Binding-site contacts:
Ligand atom O5 contacts residue ASN154 of chain 41.A at 2.3 Å (h-bond).
Ligand atom N2 contacts residue ASN154 of chain 41.A at 3.0 Å (h-bond).
Ligand atom O6 contacts residue HIS104 of chain 41.C at 3.6 Å.
Ligand atom C2 contacts residue ASN154 of chain 41.A at 2.5 Å.
Ligand atom O7 contacts residue ASN154 of chain 41.A at 3.2 Å (h-bond).
Ligand atom O5 contacts residue HIS104 of chain 41.C at 3.7 Å.
Ligand atom C5 contacts residue ASN154 of chain 41.A at 3.6 Å.
Ligand atom C7 contacts residue ASN154 of chain 41.A at 3.5 Å.
Ligand atom C5 contacts residue HIS104 of chain 41.C at 3.4 Å.
Ligand atom O4 contacts residue HIS104 of chain 41.C at 3.8 Å.
Ligand atom C4 contacts residue HIS104 of chain 41.C at 4.0 Å.
Ligand atom C6 contacts residue HIS104 of chain 41.C at 3.8 Å.
Ligand atom C1 contacts residue HIS104 of chain 41.C at 3.5 Å.
Ligand atom C3 contacts residue ASN154 of chain 41.A at 3.8 Å.
Ligand atom C3 contacts residue HIS104 of chain 41.C at 3.7 Å.
Ligand atom C2 contacts residue HIS104 of chain 41.C at 4.2 Å.
Ligand atom C4 contacts residue ASN154 of chain 41.A at 4.2 Å.
Ligand atom C1 contacts residue ASN154 of chain 41.A at 1.4 Å.

Sequence of chain 41.A:
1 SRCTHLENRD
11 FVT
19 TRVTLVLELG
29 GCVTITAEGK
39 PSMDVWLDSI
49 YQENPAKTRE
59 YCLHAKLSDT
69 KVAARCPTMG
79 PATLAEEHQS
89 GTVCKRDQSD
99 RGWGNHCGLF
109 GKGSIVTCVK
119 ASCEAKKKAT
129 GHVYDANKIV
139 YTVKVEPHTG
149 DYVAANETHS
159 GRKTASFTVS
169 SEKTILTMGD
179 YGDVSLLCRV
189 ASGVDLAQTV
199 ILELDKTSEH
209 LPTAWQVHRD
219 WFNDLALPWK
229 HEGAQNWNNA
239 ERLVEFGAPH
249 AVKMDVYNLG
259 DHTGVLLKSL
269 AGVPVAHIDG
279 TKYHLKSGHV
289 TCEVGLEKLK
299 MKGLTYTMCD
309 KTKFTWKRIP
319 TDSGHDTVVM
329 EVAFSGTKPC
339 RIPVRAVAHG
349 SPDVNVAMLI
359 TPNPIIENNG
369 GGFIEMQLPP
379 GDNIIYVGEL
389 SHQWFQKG

A small-molecule ligand and the protein it binds are described below.
Small molecule (SMILES): CC(=O)N[C@@H]1[C@@H](O)[C@H](O)[C@@H](CO)O[C@H]1O

Sequence of chain 41.C:
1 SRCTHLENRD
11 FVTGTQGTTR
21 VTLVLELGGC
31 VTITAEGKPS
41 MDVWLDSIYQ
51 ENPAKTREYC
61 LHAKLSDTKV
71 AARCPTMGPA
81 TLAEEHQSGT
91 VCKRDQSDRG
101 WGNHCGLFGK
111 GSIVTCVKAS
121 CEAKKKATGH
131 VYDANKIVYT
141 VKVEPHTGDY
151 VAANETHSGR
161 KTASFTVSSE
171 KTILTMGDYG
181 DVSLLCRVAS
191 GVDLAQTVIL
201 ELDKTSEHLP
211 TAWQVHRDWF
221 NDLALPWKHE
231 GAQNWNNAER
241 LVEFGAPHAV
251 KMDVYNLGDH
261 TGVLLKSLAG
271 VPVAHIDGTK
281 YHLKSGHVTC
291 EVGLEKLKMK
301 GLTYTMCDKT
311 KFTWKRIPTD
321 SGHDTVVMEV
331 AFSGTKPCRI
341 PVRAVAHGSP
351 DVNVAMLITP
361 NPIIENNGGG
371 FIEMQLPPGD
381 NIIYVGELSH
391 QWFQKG